Sequence of chain 1.A:
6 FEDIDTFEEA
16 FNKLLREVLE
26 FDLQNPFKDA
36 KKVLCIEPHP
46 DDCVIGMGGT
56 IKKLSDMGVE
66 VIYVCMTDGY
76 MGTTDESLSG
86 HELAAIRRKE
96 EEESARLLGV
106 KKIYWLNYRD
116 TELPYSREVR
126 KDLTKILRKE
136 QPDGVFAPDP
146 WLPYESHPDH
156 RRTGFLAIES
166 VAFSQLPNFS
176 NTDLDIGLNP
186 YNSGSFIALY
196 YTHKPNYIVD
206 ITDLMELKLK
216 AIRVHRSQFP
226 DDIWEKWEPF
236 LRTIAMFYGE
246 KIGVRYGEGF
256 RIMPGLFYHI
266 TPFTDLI

This small molecule binds to this protein.
Small molecule (SMILES): CP(=O)(O)N[C@@H]1[C@@H](O)[C@H](O)[C@@H](CO)O[C@H]1O

Sequence of chain 1.C:
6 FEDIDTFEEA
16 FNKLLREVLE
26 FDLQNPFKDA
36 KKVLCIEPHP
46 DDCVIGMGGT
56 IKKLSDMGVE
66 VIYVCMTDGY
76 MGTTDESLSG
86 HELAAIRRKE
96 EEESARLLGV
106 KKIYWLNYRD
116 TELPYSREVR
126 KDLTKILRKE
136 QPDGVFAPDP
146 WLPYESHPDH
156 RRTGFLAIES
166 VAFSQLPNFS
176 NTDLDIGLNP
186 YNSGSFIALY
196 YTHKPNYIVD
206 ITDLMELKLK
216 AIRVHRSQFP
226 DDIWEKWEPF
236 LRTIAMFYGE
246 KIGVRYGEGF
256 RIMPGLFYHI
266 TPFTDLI

Binding-site contacts:
Ligand atom C3 contacts residue ARG92 of chain 1.A at 3.8 Å.
Ligand atom O4 contacts residue GLY77 of chain 1.A at 3.3 Å.
Ligand atom C6 contacts residue LEU171 of chain 1.C at 4.0 Å (hydrophobic).
Ligand atom O1 contacts residue HIS152 of chain 1.A at 3.8 Å.
Ligand atom O3 contacts residue HIS44 of chain 1.A at 3.3 Å.
Ligand atom O71 contacts residue HIS44 of chain 1.A at 3.6 Å.
Ligand atom O3 contacts residue GLN223 of chain 1.A at 4.0 Å.
Ligand atom C6 contacts residue HIS152 of chain 1.A at 3.9 Å.
Ligand atom O4 contacts residue GLY74 of chain 1.A at 3.9 Å.
Ligand atom O71 contacts residue ASP46 of chain 1.A at 2.4 Å (salt-bridge).
Ligand atom P7 contacts residue HIS44 of chain 1.A at 4.0 Å.
Ligand atom O72 contacts residue HIS264 of chain 1.C at 2.8 Å (h-bond).
Ligand atom O4 contacts residue ARG92 of chain 1.A at 2.8 Å (salt-bridge).
Ligand atom C4 contacts residue ASP115 of chain 1.A at 3.4 Å.
Ligand atom O3 contacts residue ARG92 of chain 1.A at 2.7 Å (salt-bridge).
Ligand atom P7 contacts residue HIS264 of chain 1.C at 3.8 Å.
Ligand atom O72 contacts residue ASP47 of chain 1.A at 3.1 Å (salt-bridge).
Ligand atom O71 contacts residue ASP47 of chain 1.A at 3.5 Å (salt-bridge).
Ligand atom C8 contacts residue ILE50 of chain 1.A at 3.8 Å (hydrophobic).
Ligand atom C3 contacts residue GLN223 of chain 1.A at 3.9 Å.
Ligand atom P7 contacts residue ASP47 of chain 1.A at 3.7 Å.
Ligand atom C5 contacts residue GLY77 of chain 1.A at 4.0 Å.
Ligand atom O72 contacts residue HIS155 of chain 1.A at 3.0 Å (h-bond).
Ligand atom O4 contacts residue ASP115 of chain 1.A at 2.5 Å (salt-bridge).
Ligand atom O72 contacts residue HIS44 of chain 1.A at 3.3 Å (h-bond).
Ligand atom C6 contacts residue ASP115 of chain 1.A at 3.5 Å.
Ligand atom O5 contacts residue HIS152 of chain 1.A at 3.6 Å.
Ligand atom O6 contacts residue ASP115 of chain 1.A at 2.7 Å (salt-bridge).
Ligand atom O6 contacts residue THR116 of chain 1.A at 3.4 Å.
Ligand atom O1 contacts residue HIS264 of chain 1.C at 3.8 Å.
Ligand atom P7 contacts residue ASP46 of chain 1.A at 3.7 Å.
Ligand atom C8 contacts residue ASP46 of chain 1.A at 3.8 Å.
Ligand atom P7 contacts residue ZN1 of chain 1.D at 3.0 Å.
Ligand atom O72 contacts residue ZN1 of chain 1.D at 1.9 Å.
Ligand atom C8 contacts residue ASP47 of chain 1.A at 3.8 Å.
Ligand atom O6 contacts residue HIS152 of chain 1.A at 2.8 Å (h-bond).
Ligand atom O71 contacts residue ZN1 of chain 1.D at 3.0 Å.
Ligand atom C5 contacts residue ASP115 of chain 1.A at 4.0 Å.
Ligand atom O6 contacts residue PHE168 of chain 1.C at 4.0 Å.
Ligand atom C4 contacts residue ARG92 of chain 1.A at 3.9 Å.